Sequence of chain 1.A:
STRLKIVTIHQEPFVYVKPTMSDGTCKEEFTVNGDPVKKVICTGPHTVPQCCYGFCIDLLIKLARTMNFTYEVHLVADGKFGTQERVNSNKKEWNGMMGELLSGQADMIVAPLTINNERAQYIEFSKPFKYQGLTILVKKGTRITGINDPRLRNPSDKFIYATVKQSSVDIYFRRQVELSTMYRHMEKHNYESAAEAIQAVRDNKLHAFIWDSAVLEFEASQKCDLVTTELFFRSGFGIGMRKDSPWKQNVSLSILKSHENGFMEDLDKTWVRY

A protein and the small-molecule ligand that binds it are described below.
Small molecule (SMILES): NCC(=O)O

Binding-site contacts:
Ligand atom CA contacts residue ASP224 of chain 1.A at 3.4 Å.
Ligand atom CA contacts residue PRO124 of chain 1.A at 3.8 Å (hydrophobic).
Ligand atom C contacts residue THR126 of chain 1.A at 3.7 Å.
Ligand atom OXT contacts residue ARG131 of chain 1.A at 2.9 Å (salt-bridge).
Ligand atom O contacts residue PHE92 of chain 1.A at 3.5 Å.
Ligand atom O contacts residue LEU125 of chain 1.A at 3.8 Å.
Ligand atom C contacts residue PHE92 of chain 1.A at 3.3 Å (hydrophobic).
Ligand atom O contacts residue ARG131 of chain 1.A at 2.6 Å (salt-bridge).
Ligand atom C contacts residue PRO124 of chain 1.A at 4.3 Å (hydrophobic).
Ligand atom CA contacts residue THR126 of chain 1.A at 3.6 Å.
Ligand atom N contacts residue ASP224 of chain 1.A at 2.8 Å (salt-bridge).
Ligand atom C contacts residue ARG131 of chain 1.A at 3.4 Å.
Ligand atom CA contacts residue SER180 of chain 1.A at 3.5 Å.
Ligand atom C contacts residue SER180 of chain 1.A at 3.3 Å.
Ligand atom N contacts residue PHE250 of chain 1.A at 3.6 Å.
Ligand atom CA contacts residue PHE92 of chain 1.A at 3.5 Å (hydrophobic).
Ligand atom OXT contacts residue SER180 of chain 1.A at 2.8 Å (h-bond).
Ligand atom N contacts residue PRO124 of chain 1.A at 2.9 Å (h-bond).
Ligand atom N contacts residue THR126 of chain 1.A at 2.9 Å (h-bond).
Ligand atom OXT contacts residue PHE92 of chain 1.A at 3.1 Å.
Ligand atom O contacts residue PRO124 of chain 1.A at 3.9 Å.
Ligand atom O contacts residue SER180 of chain 1.A at 3.6 Å.
Ligand atom O contacts residue THR126 of chain 1.A at 2.9 Å (h-bond).
Ligand atom CA contacts residue TRP223 of chain 1.A at 3.8 Å (hydrophobic).
Ligand atom N contacts residue PHE92 of chain 1.A at 3.9 Å.
Ligand atom OXT contacts residue SER179 of chain 1.A at 3.6 Å.
Ligand atom N contacts residue SER180 of chain 1.A at 4.0 Å.